Sequence of chain 1.B:
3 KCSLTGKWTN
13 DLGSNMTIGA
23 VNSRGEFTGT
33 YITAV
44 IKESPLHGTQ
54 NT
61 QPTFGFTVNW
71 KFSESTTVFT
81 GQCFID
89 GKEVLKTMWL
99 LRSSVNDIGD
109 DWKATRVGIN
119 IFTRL

A small-molecule ligand and the protein it binds are described below.
Small molecule (SMILES): O=C1N[C@H]2[C@H](CS[C@H]2CCCC[C@H](O)C23C4C5C6C2[Fe]56432789C3C2C7C8C39)N1

Sequence of chain 1.D:
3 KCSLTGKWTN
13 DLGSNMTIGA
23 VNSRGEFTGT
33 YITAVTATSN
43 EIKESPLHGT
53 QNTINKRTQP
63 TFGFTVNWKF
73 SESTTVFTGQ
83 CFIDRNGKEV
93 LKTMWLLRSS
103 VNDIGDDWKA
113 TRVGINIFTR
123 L

Binding-site contacts:
Ligand atom C22 contacts residue ARG114 of chain 1.D at 3.4 Å.
Ligand atom C14 contacts residue ALA39 of chain 1.D at 3.3 Å (hydrophobic).
Ligand atom O3 contacts residue THR35 of chain 1.D at 3.9 Å.
Ligand atom O12 contacts residue SER73 of chain 1.D at 3.5 Å (h-bond).
Ligand atom C7 contacts residue TRP70 of chain 1.D at 3.8 Å (hydrophobic).
Ligand atom C3 contacts residue SER16 of chain 1.D at 3.9 Å.
Ligand atom C3 contacts residue TYR33 of chain 1.D at 3.8 Å (hydrophobic).
Ligand atom C15 contacts residue THR38 of chain 1.D at 2.9 Å.
Ligand atom C5 contacts residue TRP97 of chain 1.D at 3.8 Å (hydrophobic).
Ligand atom N2 contacts residue VAL37 of chain 1.D at 3.8 Å.
Ligand atom C4 contacts residue TRP110 of chain 1.B at 3.6 Å (hydrophobic).
Ligand atom C20 contacts residue SER101 of chain 1.D at 3.2 Å.
Ligand atom N1 contacts residue ASN118 of chain 1.D at 3.1 Å (h-bond).
Ligand atom C6 contacts residue TRP97 of chain 1.D at 3.4 Å (hydrophobic).
Ligand atom C3 contacts residue LEU14 of chain 1.D at 3.8 Å (hydrophobic).
Ligand atom C18 contacts residue THR38 of chain 1.D at 3.3 Å.
Ligand atom C10 contacts residue PHE72 of chain 1.D at 3.7 Å (hydrophobic).
Ligand atom O3 contacts residue ASN12 of chain 1.D at 3.6 Å.
Ligand atom S1 contacts residue THR77 of chain 1.D at 3.4 Å (h-bond).
Ligand atom C14 contacts residue THR38 of chain 1.D at 3.2 Å.
Ligand atom O12 contacts residue LEU99 of chain 1.D at 3.8 Å.
Ligand atom C16 contacts residue THR40 of chain 1.D at 3.6 Å.
Ligand atom C22 contacts residue SER101 of chain 1.D at 3.9 Å.
Ligand atom C21 contacts residue ARG114 of chain 1.D at 3.2 Å.
Ligand atom N1 contacts residue LEU14 of chain 1.D at 3.7 Å.
Ligand atom O12 contacts residue SER75 of chain 1.D at 2.9 Å (h-bond).
Ligand atom C20 contacts residue SER75 of chain 1.D at 3.2 Å.
Ligand atom C15 contacts residue ALA39 of chain 1.D at 3.1 Å (hydrophobic).
Ligand atom S1 contacts residue TRP70 of chain 1.D at 3.7 Å.
Ligand atom C11 contacts residue SER73 of chain 1.D at 3.6 Å.
Ligand atom O3 contacts residue SER16 of chain 1.D at 2.8 Å (h-bond).
Ligand atom C15 contacts residue THR40 of chain 1.D at 3.9 Å.
Ligand atom C9 contacts residue TRP70 of chain 1.D at 3.9 Å (hydrophobic).
Ligand atom C2 contacts residue TRP110 of chain 1.B at 3.9 Å (hydrophobic).
Ligand atom C16 contacts residue THR38 of chain 1.D at 2.9 Å.
Ligand atom O3 contacts residue TYR33 of chain 1.D at 3.0 Å (h-bond).
Ligand atom N2 contacts residue THR35 of chain 1.D at 3.3 Å (h-bond).
Ligand atom C16 contacts residue ALA39 of chain 1.D at 3.8 Å (hydrophobic).
Ligand atom C21 contacts residue SER101 of chain 1.D at 3.0 Å.
Ligand atom C17 contacts residue THR38 of chain 1.D at 3.1 Å.